Binding-site contacts:
Ligand atom S6' contacts residue PHE161 of chain 1.A at 3.7 Å.
Ligand atom N7 contacts residue ASP207 of chain 1.A at 2.9 Å (salt-bridge).
Ligand atom N6 contacts residue ASP207 of chain 1.A at 3.0 Å (salt-bridge).
Ligand atom N3 contacts residue MET183 of chain 1.A at 3.5 Å.
Ligand atom C2 contacts residue ALA160 of chain 1.A at 3.5 Å (hydrophobic).
Ligand atom C2' contacts residue MET183 of chain 1.A at 3.6 Å (hydrophobic).
Ligand atom N1 contacts residue PHE161 of chain 1.A at 3.7 Å.
Ligand atom C5' contacts residue MET19 of chain 1.A at 3.6 Å (hydrophobic).
Ligand atom C3' contacts residue GLU184 of chain 1.A at 3.4 Å.
Ligand atom C22 contacts residue PRO123 of chain 1.B at 3.4 Å (hydrophobic).
Ligand atom C10 contacts residue SER86 of chain 1.A at 3.3 Å.
Ligand atom C6 contacts residue PHE161 of chain 1.A at 3.5 Å (hydrophobic).
Ligand atom C23 contacts residue TYR117 of chain 1.B at 3.4 Å (hydrophobic).
Ligand atom C8 contacts residue GLY88 of chain 1.A at 3.7 Å.
Ligand atom C25 contacts residue PHE115 of chain 1.B at 3.5 Å (hydrophobic).
Ligand atom N6 contacts residue PHE161 of chain 1.A at 3.6 Å.
Ligand atom C8 contacts residue ALA87 of chain 1.A at 3.5 Å (hydrophobic).
Ligand atom O3' contacts residue ILE60 of chain 1.A at 3.2 Å.
Ligand atom C5 contacts residue PHE161 of chain 1.A at 3.4 Å (hydrophobic).
Ligand atom N7 contacts residue ALA87 of chain 1.A at 3.7 Å.
Ligand atom C6 contacts residue ILE162 of chain 1.A at 3.6 Å (hydrophobic).
Ligand atom C8 contacts residue ASP207 of chain 1.A at 3.6 Å.
Ligand atom C22 contacts residue VAL112 of chain 1.B at 3.6 Å (hydrophobic).
Ligand atom C1' contacts residue PHE217 of chain 1.A at 3.5 Å (hydrophobic).
Ligand atom C4' contacts residue MET19 of chain 1.A at 3.6 Å (hydrophobic).
Ligand atom N7 contacts residue GLY88 of chain 1.A at 3.4 Å (h-bond).
Ligand atom N3 contacts residue GLU182 of chain 1.A at 3.3 Å.
Ligand atom N6 contacts residue ILE162 of chain 1.A at 2.9 Å (h-bond).
Ligand atom N7 contacts residue PHE161 of chain 1.A at 3.6 Å.
Ligand atom C5' contacts residue PHE217 of chain 1.A at 3.7 Å (hydrophobic).
Ligand atom C8 contacts residue SER206 of chain 1.A at 3.5 Å.
Ligand atom C8 contacts residue PHE217 of chain 1.A at 3.7 Å (hydrophobic).
Ligand atom C8 contacts residue SER86 of chain 1.A at 3.7 Å.
Ligand atom C1' contacts residue SER86 of chain 1.A at 3.2 Å.
Ligand atom C7' contacts residue VAL112 of chain 1.B at 3.5 Å (hydrophobic).
Ligand atom O3' contacts residue GLU184 of chain 1.A at 2.5 Å (salt-bridge).
Ligand atom N1 contacts residue ILE162 of chain 1.A at 2.9 Å (h-bond).
Ligand atom O3' contacts residue ALA18 of chain 1.A at 3.5 Å.
Ligand atom C10 contacts residue GLU182 of chain 1.A at 3.7 Å.
Ligand atom C2 contacts residue MET183 of chain 1.A at 3.7 Å (hydrophobic).

Sequence of chain 1.A:
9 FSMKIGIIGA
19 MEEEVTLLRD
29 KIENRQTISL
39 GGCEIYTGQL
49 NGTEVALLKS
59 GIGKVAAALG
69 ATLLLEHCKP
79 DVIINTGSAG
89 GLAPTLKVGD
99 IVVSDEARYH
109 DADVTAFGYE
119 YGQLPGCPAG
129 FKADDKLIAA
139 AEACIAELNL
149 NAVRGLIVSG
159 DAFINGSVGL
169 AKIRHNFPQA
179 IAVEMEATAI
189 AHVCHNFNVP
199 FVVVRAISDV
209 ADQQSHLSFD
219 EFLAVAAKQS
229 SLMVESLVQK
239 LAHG

A small-molecule ligand and the protein it binds are described below.
Small molecule (SMILES): Nc1ncnc2c(CN3C[C@H](CSCc4ccccc4)[C@@H](O)C3)c[nH]c12

Sequence of chain 1.B:
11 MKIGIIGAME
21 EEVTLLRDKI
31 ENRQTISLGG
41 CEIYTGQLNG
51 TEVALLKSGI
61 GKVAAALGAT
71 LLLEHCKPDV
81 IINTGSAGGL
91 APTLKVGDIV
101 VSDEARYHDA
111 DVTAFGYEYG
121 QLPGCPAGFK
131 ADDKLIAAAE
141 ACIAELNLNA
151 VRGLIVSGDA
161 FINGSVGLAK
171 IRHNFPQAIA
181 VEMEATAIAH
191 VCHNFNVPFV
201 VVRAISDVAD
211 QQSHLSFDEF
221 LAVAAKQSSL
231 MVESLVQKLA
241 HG